Binding-site contacts:
Ligand atom C28 contacts residue MET89 of chain 1.A at 3.7 Å (hydrophobic).
Ligand atom C15 contacts residue PHE90 of chain 1.A at 3.6 Å (hydrophobic).
Ligand atom C19 contacts residue SER93 of chain 1.A at 3.4 Å.
Ligand atom C21 contacts residue PHE90 of chain 1.A at 3.8 Å (hydrophobic).
Ligand atom C10 contacts residue TYR130 of chain 1.A at 3.7 Å (hydrophobic).
Ligand atom C19 contacts residue ILE113 of chain 1.A at 3.8 Å (hydrophobic).
Ligand atom N13 contacts residue SER93 of chain 1.A at 3.4 Å (h-bond).
Ligand atom C29 contacts residue PHE90 of chain 1.A at 3.8 Å (hydrophobic).
Ligand atom C18 contacts residue ILE34 of chain 1.A at 3.7 Å (hydrophobic).
Ligand atom C24 contacts residue MET89 of chain 1.A at 3.5 Å (hydrophobic).
Ligand atom C1 contacts residue SER93 of chain 1.A at 3.6 Å.
Ligand atom C35 contacts residue ARG92 of chain 1.A at 3.8 Å.
Ligand atom C33 contacts residue MET89 of chain 1.A at 3.4 Å (hydrophobic).
Ligand atom C27 contacts residue ILE96 of chain 1.A at 3.8 Å (hydrophobic).
Ligand atom C17 contacts residue SER93 of chain 1.A at 3.8 Å.
Ligand atom C29 contacts residue LEU212 of chain 1.A at 3.8 Å (hydrophobic).
Ligand atom C10 contacts residue SER93 of chain 1.A at 3.7 Å.
Ligand atom C33 contacts residue HIS55 of chain 1.A at 3.5 Å.
Ligand atom C32 contacts residue ILE96 of chain 1.A at 3.6 Å (hydrophobic).
Ligand atom C27 contacts residue SER93 of chain 1.A at 3.8 Å.
Ligand atom C34 contacts residue LEU212 of chain 1.A at 3.5 Å (hydrophobic).
Ligand atom C25 contacts residue ILE96 of chain 1.A at 3.6 Å (hydrophobic).
Ligand atom N3 contacts residue TYR130 of chain 1.A at 2.7 Å (h-bond).
Ligand atom C20 contacts residue PHE90 of chain 1.A at 3.6 Å (hydrophobic).
Ligand atom C25 contacts residue SER93 of chain 1.A at 3.5 Å.
Ligand atom C1 contacts residue TYR130 of chain 1.A at 3.6 Å (hydrophobic).
Ligand atom C30 contacts residue ASN44 of chain 1.A at 3.7 Å.
Ligand atom C4 contacts residue TYR130 of chain 1.A at 3.8 Å (hydrophobic).
Ligand atom C35 contacts residue HIS55 of chain 1.A at 3.6 Å.
Ligand atom S6 contacts residue MET89 of chain 1.A at 3.5 Å.
Ligand atom C21 contacts residue MET89 of chain 1.A at 3.2 Å (hydrophobic).
Ligand atom N3 contacts residue SER93 of chain 1.A at 3.4 Å.
Ligand atom C11 contacts residue MET126 of chain 1.A at 3.9 Å (hydrophobic).
Ligand atom C9 contacts residue PHE90 of chain 1.A at 3.9 Å (hydrophobic).
Ligand atom C36 contacts residue SER116 of chain 1.A at 3.9 Å.
Ligand atom S6 contacts residue SER93 of chain 1.A at 3.6 Å.
Ligand atom C24 contacts residue SER93 of chain 1.A at 3.9 Å.
Ligand atom C26 contacts residue ILE96 of chain 1.A at 3.7 Å (hydrophobic).
Ligand atom O14 contacts residue MET51 of chain 1.A at 3.4 Å.
Ligand atom C32 contacts residue ARG92 of chain 1.A at 3.9 Å.

Sequence of chain 1.A:
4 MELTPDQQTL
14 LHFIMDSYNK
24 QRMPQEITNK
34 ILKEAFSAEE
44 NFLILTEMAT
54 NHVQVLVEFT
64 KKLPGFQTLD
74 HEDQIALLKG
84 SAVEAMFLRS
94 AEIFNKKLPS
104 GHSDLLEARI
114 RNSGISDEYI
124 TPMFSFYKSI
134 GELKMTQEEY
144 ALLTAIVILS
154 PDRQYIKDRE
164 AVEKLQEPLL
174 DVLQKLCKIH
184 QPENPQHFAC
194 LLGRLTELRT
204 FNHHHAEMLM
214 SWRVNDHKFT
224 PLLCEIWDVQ

A protein and the small-molecule ligand that binds it are described below.
Small molecule (SMILES): O=C(NC1CCCCC1)[C@H](C1CCCCC1)n1c(-c2ccc(-c3ccccc3)s2)nc2ccccc21